Binding-site contacts:
Ligand atom C10 contacts residue MET1 of chain 1.A at 3.3 Å (hydrophobic).
Ligand atom C9 contacts residue LEU434 of chain 1.E at 3.6 Å (hydrophobic).
Ligand atom O contacts residue LEU434 of chain 1.E at 3.8 Å.
Ligand atom O3 contacts residue ASN1245 of chain 1.E at 3.2 Å (h-bond).
Ligand atom C5 contacts residue LEU434 of chain 1.E at 3.6 Å (hydrophobic).
Ligand atom O2 contacts residue ASN1245 of chain 1.E at 3.7 Å.
Ligand atom C contacts residue LEU592 of chain 1.E at 3.5 Å (hydrophobic).
Ligand atom C16 contacts residue ASN437 of chain 1.E at 3.9 Å.
Ligand atom C8 contacts residue ASN437 of chain 1.E at 3.7 Å.
Ligand atom C14 contacts residue SER3 of chain 1.A at 3.5 Å.
Ligand atom C20 contacts residue ARG1246 of chain 1.E at 4.0 Å.
Ligand atom C9 contacts residue ASN437 of chain 1.E at 3.9 Å.
Ligand atom N contacts residue LEU592 of chain 1.E at 3.9 Å.
Ligand atom C3 contacts residue TYR377 of chain 1.E at 3.1 Å (hydrophobic).
Ligand atom C24 contacts residue ARG1246 of chain 1.E at 3.1 Å.
Ligand atom C2 contacts residue LEU592 of chain 1.E at 3.9 Å (hydrophobic).
Ligand atom C16 contacts residue LEU434 of chain 1.E at 3.5 Å (hydrophobic).
Ligand atom C14 contacts residue MET1 of chain 1.A at 3.9 Å (hydrophobic).
Ligand atom O contacts residue ASN437 of chain 1.E at 2.9 Å (h-bond).
Ligand atom C22 contacts residue ARG1246 of chain 1.E at 3.1 Å.
Ligand atom C contacts residue MET1 of chain 1.A at 3.3 Å (hydrophobic).
Ligand atom C24 contacts residue ARG1300 of chain 1.E at 3.6 Å.
Ligand atom C12 contacts residue VAL596 of chain 1.E at 3.6 Å (hydrophobic).
Ligand atom C2 contacts residue THR588 of chain 1.E at 3.9 Å.
Ligand atom C4 contacts residue TYR377 of chain 1.E at 3.1 Å (hydrophobic).
Ligand atom C10 contacts residue TRP1297 of chain 1.E at 3.5 Å (hydrophobic).
Ligand atom C13 contacts residue LEU434 of chain 1.E at 3.8 Å (hydrophobic).
Ligand atom C24 contacts residue ASN1245 of chain 1.E at 3.9 Å.
Ligand atom O3 contacts residue ARG1246 of chain 1.E at 2.5 Å (salt-bridge).
Ligand atom C6 contacts residue MET1 of chain 1.A at 4.0 Å (hydrophobic).
Ligand atom C15 contacts residue SER3 of chain 1.A at 3.9 Å.
Ligand atom C14 contacts residue TRP1297 of chain 1.E at 3.5 Å (hydrophobic).
Ligand atom O2 contacts residue ARG1300 of chain 1.E at 2.7 Å (salt-bridge).
Ligand atom C25 contacts residue TRP430 of chain 1.E at 3.9 Å (hydrophobic).
Ligand atom C12 contacts residue SER595 of chain 1.E at 3.1 Å.
Ligand atom C23 contacts residue ARG1246 of chain 1.E at 3.2 Å.
Ligand atom N1 contacts residue LEU434 of chain 1.E at 3.4 Å.
Ligand atom C13 contacts residue SER595 of chain 1.E at 3.7 Å.
Ligand atom C8 contacts residue LEU434 of chain 1.E at 3.7 Å (hydrophobic).
Ligand atom C12 contacts residue LEU592 of chain 1.E at 3.5 Å (hydrophobic).

The protein below binds the small molecule below.
Small molecule (SMILES): CCOc1cc(CC(=O)N[C@@H](CC(C)C)c2ccccc2N2CCCCC2)ccc1C(=O)O

Sequence of chain 1.A:
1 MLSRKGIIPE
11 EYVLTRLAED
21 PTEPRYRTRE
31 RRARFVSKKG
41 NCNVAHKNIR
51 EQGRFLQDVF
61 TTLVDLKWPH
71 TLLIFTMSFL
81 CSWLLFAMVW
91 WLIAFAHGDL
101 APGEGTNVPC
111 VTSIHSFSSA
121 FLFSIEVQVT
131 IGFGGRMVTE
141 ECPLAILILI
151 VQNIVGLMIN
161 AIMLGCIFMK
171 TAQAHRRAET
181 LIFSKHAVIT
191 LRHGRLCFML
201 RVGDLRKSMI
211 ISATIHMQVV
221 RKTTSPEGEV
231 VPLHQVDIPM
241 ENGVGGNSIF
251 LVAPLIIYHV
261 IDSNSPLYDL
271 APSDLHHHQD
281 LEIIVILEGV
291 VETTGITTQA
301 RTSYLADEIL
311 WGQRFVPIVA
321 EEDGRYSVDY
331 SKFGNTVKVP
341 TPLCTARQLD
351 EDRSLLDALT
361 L

Sequence of chain 1.E:
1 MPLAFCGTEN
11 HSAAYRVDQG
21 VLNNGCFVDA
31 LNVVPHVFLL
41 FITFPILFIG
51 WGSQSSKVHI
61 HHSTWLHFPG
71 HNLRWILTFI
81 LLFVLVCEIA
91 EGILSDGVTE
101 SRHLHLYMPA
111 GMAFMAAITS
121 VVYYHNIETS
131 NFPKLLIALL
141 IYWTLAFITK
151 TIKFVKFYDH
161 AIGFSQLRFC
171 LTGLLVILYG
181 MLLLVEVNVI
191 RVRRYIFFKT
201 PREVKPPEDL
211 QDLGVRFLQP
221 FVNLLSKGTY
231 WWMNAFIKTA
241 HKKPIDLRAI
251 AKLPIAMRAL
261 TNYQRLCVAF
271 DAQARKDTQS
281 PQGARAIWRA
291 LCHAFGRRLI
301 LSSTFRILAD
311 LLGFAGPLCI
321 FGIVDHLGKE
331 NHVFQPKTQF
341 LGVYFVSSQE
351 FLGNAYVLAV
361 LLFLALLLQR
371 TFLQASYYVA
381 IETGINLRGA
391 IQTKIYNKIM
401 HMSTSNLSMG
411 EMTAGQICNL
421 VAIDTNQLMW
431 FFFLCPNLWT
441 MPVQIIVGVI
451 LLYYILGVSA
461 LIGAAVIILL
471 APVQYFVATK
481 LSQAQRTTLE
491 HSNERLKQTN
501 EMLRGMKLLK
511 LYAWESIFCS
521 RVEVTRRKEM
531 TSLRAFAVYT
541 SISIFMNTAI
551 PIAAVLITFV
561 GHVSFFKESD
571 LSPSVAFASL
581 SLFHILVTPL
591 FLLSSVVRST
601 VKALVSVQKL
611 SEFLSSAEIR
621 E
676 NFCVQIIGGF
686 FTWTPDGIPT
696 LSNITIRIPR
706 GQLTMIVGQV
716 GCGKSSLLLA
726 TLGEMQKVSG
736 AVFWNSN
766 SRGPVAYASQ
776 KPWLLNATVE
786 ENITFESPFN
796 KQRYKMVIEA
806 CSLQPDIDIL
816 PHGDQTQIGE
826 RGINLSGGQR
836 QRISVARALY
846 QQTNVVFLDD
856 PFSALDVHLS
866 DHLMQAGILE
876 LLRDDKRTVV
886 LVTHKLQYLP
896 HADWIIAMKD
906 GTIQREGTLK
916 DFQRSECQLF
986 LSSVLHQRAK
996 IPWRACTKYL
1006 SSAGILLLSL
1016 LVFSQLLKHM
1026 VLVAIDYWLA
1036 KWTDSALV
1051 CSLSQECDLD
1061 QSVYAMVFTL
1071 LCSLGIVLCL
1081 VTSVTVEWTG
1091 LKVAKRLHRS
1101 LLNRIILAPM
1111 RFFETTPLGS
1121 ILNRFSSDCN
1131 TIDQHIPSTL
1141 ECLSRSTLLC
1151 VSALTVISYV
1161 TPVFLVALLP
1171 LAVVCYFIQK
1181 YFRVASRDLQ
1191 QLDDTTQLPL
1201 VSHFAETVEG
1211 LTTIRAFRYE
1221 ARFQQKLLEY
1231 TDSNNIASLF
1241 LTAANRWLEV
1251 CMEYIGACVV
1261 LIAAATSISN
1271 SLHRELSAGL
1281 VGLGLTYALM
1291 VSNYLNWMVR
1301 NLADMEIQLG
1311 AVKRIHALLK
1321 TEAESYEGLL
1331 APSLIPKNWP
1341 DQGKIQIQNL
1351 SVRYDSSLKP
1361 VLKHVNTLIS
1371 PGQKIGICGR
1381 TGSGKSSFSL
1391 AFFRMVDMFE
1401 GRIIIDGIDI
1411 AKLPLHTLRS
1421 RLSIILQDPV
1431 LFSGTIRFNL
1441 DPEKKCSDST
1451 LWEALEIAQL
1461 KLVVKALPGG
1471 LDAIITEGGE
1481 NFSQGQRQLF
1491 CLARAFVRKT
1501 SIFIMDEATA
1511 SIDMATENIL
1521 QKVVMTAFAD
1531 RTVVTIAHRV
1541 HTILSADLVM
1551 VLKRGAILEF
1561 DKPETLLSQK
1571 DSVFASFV